This small molecule binds to this protein.
Small molecule (SMILES): CC(=O)N[C@@H]1[C@@H](O)[C@H](O)[C@@H](CO)O[C@H]1O

Binding-site contacts:
Ligand atom C2 contacts residue TYR793 of chain 1.C at 4.3 Å (hydrophobic).
Ligand atom O5 contacts residue TYR793 of chain 1.C at 3.9 Å.
Ligand atom O6 contacts residue TYR793 of chain 1.C at 4.0 Å.
Ligand atom C4 contacts residue ASN706 of chain 1.B at 4.2 Å.
Ligand atom C3 contacts residue ILE791 of chain 1.C at 4.4 Å (hydrophobic).
Ligand atom O5 contacts residue ASN706 of chain 1.B at 2.4 Å (h-bond).
Ligand atom C2 contacts residue ASN706 of chain 1.B at 2.5 Å.
Ligand atom C1 contacts residue TYR793 of chain 1.C at 3.6 Å (hydrophobic).
Ligand atom C1 contacts residue ASN706 of chain 1.B at 1.4 Å.
Ligand atom C7 contacts residue ASN706 of chain 1.B at 3.8 Å.
Ligand atom O7 contacts residue ASN706 of chain 1.B at 4.3 Å.
Ligand atom C5 contacts residue ASN706 of chain 1.B at 3.7 Å.
Ligand atom C4 contacts residue TYR793 of chain 1.C at 4.3 Å (hydrophobic).
Ligand atom O3 contacts residue ILE791 of chain 1.C at 3.6 Å.
Ligand atom C6 contacts residue TYR793 of chain 1.C at 4.4 Å (hydrophobic).
Ligand atom C5 contacts residue TYR793 of chain 1.C at 3.6 Å (hydrophobic).
Ligand atom C3 contacts residue TYR793 of chain 1.C at 4.0 Å (hydrophobic).
Ligand atom C3 contacts residue ASN706 of chain 1.B at 3.8 Å.
Ligand atom N2 contacts residue ASN706 of chain 1.B at 2.9 Å (h-bond).
Ligand atom C8 contacts residue ILE791 of chain 1.C at 3.9 Å (hydrophobic).
Ligand atom N2 contacts residue ILE791 of chain 1.C at 4.1 Å.
Ligand atom C7 contacts residue ILE791 of chain 1.C at 4.0 Å (hydrophobic).

Sequence of chain 1.B:
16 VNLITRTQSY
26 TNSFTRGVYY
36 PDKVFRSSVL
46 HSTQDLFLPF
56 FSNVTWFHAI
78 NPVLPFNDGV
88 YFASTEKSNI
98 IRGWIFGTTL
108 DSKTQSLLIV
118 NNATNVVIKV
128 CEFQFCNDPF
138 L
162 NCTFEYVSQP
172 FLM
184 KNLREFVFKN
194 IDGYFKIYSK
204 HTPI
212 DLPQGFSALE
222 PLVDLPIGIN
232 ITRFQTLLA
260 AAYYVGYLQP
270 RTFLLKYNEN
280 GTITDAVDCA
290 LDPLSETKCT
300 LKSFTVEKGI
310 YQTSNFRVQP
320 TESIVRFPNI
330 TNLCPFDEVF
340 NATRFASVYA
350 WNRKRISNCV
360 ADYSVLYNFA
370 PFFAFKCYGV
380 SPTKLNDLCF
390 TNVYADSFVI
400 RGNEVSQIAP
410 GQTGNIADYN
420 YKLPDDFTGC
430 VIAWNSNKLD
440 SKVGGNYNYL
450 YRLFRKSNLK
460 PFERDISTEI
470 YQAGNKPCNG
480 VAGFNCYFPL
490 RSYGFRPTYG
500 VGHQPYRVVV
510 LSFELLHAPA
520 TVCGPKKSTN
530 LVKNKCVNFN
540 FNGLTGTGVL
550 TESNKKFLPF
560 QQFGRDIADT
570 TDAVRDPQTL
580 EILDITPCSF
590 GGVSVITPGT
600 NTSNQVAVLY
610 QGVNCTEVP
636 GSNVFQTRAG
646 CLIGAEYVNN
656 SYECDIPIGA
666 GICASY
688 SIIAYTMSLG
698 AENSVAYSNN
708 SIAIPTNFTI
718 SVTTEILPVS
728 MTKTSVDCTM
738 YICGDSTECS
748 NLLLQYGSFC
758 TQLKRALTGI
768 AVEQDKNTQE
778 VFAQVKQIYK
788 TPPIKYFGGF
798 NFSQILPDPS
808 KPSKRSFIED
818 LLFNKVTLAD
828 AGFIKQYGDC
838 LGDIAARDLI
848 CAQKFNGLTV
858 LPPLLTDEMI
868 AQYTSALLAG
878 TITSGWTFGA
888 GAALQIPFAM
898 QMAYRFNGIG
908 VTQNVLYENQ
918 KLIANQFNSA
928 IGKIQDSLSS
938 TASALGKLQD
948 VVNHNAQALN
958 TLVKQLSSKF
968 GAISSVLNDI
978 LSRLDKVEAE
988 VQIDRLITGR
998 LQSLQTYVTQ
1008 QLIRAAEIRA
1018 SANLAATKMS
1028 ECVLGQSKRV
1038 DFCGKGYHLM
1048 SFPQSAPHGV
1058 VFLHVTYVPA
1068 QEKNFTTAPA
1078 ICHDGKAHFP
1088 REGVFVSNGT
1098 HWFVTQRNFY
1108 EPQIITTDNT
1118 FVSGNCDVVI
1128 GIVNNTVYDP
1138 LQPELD

Sequence of chain 1.C:
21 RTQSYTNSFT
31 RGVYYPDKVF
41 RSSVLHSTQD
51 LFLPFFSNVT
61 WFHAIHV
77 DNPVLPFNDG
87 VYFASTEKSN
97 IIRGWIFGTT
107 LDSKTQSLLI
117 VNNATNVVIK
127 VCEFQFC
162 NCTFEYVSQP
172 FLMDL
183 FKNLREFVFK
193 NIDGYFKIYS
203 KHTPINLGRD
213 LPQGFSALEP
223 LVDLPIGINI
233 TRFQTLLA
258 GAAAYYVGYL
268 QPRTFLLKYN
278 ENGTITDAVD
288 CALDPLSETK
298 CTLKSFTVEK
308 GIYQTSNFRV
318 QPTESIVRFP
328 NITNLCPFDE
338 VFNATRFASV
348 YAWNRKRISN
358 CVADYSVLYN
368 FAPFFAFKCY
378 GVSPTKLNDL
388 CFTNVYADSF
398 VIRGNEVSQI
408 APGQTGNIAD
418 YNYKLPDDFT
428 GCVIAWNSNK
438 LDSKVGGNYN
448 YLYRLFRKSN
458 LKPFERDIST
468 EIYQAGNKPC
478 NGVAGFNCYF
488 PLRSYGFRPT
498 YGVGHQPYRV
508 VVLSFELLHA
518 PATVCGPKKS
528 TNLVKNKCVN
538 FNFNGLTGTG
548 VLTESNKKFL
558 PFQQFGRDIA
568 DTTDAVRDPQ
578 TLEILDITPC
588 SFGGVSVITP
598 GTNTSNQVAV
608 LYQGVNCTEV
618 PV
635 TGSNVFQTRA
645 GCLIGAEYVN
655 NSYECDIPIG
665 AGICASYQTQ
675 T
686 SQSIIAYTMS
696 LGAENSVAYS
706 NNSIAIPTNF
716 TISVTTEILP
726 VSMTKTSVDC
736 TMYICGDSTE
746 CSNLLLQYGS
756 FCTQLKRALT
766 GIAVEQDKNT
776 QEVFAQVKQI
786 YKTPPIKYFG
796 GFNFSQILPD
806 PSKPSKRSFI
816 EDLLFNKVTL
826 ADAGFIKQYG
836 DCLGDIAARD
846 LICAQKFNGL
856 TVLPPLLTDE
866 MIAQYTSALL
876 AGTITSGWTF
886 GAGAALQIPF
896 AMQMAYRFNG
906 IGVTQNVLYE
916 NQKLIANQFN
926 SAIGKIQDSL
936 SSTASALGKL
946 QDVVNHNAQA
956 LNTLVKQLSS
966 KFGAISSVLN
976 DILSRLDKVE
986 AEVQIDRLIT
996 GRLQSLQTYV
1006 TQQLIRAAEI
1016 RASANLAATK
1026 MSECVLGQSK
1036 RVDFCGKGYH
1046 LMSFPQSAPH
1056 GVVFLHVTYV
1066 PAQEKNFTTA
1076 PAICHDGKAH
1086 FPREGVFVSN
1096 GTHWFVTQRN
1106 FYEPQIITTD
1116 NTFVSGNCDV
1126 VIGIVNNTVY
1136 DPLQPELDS